Sequence of chain 3.E:
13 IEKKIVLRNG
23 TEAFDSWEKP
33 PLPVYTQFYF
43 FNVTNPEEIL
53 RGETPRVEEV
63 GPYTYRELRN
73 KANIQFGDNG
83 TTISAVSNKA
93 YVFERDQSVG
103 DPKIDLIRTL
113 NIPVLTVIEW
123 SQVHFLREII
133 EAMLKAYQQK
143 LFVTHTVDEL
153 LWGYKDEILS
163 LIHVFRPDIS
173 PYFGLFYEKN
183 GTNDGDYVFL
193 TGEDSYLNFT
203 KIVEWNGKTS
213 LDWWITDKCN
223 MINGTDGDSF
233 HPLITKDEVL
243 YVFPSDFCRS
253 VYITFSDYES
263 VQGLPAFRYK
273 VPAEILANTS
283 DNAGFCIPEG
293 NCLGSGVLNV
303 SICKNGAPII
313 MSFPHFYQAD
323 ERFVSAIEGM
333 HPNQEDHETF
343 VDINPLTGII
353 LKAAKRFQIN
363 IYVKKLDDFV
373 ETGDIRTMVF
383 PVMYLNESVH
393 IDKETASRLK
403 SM

Binding-site contacts:
Ligand atom C8 contacts residue TYR93 of chain 3.E at 4.4 Å (hydrophobic).
Ligand atom C1 contacts residue ASN182 of chain 3.E at 1.4 Å.
Ligand atom N2 contacts residue TYR93 of chain 3.E at 3.3 Å (h-bond).
Ligand atom C8 contacts residue ASN182 of chain 3.E at 4.3 Å.
Ligand atom O7 contacts residue VAL94 of chain 3.E at 3.5 Å.
Ligand atom O7 contacts residue TRP154 of chain 3.E at 4.5 Å.
Ligand atom O4 contacts residue VAL94 of chain 3.E at 3.7 Å.
Ligand atom C2 contacts residue VAL94 of chain 3.E at 4.3 Å (hydrophobic).
Ligand atom C3 contacts residue TYR93 of chain 3.E at 3.8 Å (hydrophobic).
Ligand atom C2 contacts residue TYR93 of chain 3.E at 3.8 Å (hydrophobic).
Ligand atom C1 contacts residue TYR93 of chain 3.E at 3.8 Å (hydrophobic).
Ligand atom C4 contacts residue ASN182 of chain 3.E at 4.3 Å.
Ligand atom O3 contacts residue VAL94 of chain 3.E at 4.5 Å.
Ligand atom O5 contacts residue ASN182 of chain 3.E at 2.4 Å (h-bond).
Ligand atom N2 contacts residue ASN182 of chain 3.E at 2.9 Å (h-bond).
Ligand atom C7 contacts residue TYR93 of chain 3.E at 4.3 Å (hydrophobic).
Ligand atom C7 contacts residue ASN182 of chain 3.E at 3.1 Å.
Ligand atom C5 contacts residue ASN182 of chain 3.E at 3.6 Å.
Ligand atom C3 contacts residue ASN182 of chain 3.E at 3.8 Å.
Ligand atom C7 contacts residue TRP154 of chain 3.E at 4.5 Å (hydrophobic).
Ligand atom C3 contacts residue VAL94 of chain 3.E at 4.4 Å (hydrophobic).
Ligand atom C2 contacts residue ASN182 of chain 3.E at 2.5 Å.
Ligand atom O7 contacts residue LEU70 of chain 3.E at 3.7 Å.
Ligand atom O7 contacts residue ASN182 of chain 3.E at 2.9 Å (h-bond).
Ligand atom C8 contacts residue TRP154 of chain 3.E at 3.6 Å (hydrophobic).
Ligand atom C8 contacts residue ASP150 of chain 3.E at 4.3 Å.

The protein below binds the small molecule below.
Small molecule (SMILES): CC(=O)N[C@H]1[C@H](O[C@H]2[C@H](O)[C@@H](NC(C)=O)CO[C@@H]2CO)O[C@H](CO)[C@@H](O)[C@@H]1O